The small molecule below binds the protein below.
Small molecule (SMILES): CC[C@H](C)[C@H](NC(=O)CNC(=O)[C@@H]1CCCN1C(=O)CNC(=O)[C@H](CO)NC(=O)[C@@H](NC(=O)[C@@H](N)Cc1ccc(O)cc1)[C@@H](C)O)C(=O)N[C@@H](CCCN=C(N)N)C(=O)N[C@H](C=O)Cc1ccc(O)cc1

Sequence of chain 1.G:
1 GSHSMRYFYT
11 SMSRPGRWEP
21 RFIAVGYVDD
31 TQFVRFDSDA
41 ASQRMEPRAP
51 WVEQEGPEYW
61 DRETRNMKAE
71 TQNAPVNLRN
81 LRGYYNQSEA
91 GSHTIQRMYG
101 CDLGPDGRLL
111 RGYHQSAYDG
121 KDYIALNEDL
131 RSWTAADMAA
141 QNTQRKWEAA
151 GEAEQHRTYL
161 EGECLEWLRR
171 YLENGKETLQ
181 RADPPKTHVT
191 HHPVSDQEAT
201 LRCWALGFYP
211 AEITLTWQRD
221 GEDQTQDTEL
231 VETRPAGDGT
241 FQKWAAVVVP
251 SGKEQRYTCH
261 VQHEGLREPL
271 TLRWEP

Binding-site contacts:
Ligand atom CD1 contacts residue GLU63 of chain 1.G at 2.9 Å.
Ligand atom C contacts residue LYS146 of chain 1.G at 3.2 Å.
Ligand atom CA contacts residue GLU70 of chain 1.G at 3.4 Å.
Ligand atom O contacts residue TYR159 of chain 1.G at 2.4 Å (h-bond).
Ligand atom CB contacts residue ASN66 of chain 1.G at 3.3 Å.
Ligand atom O contacts residue TRP147 of chain 1.G at 3.4 Å (h-bond).
Ligand atom CB contacts residue TYR159 of chain 1.G at 3.4 Å (hydrophobic).
Ligand atom O contacts residue ASN66 of chain 1.G at 2.8 Å (h-bond).
Ligand atom O contacts residue THR143 of chain 1.G at 2.9 Å (h-bond).
Ligand atom CB contacts residue GLU63 of chain 1.G at 3.2 Å.
Ligand atom CA contacts residue ASN77 of chain 1.G at 3.5 Å.
Ligand atom CG1 contacts residue GLU152 of chain 1.G at 3.1 Å.
Ligand atom C contacts residue TYR159 of chain 1.G at 3.4 Å (hydrophobic).
Ligand atom CG contacts residue ALA69 of chain 1.G at 3.5 Å (hydrophobic).
Ligand atom O contacts residue TRP147 of chain 1.G at 3.1 Å (h-bond).
Ligand atom OH contacts residue ARG62 of chain 1.G at 3.5 Å (salt-bridge).
Ligand atom CA contacts residue GLU152 of chain 1.G at 3.4 Å.
Ligand atom CE1 contacts residue ARG62 of chain 1.G at 3.1 Å.
Ligand atom O contacts residue TYR84 of chain 1.G at 2.7 Å (h-bond).
Ligand atom CE2 contacts residue GLU163 of chain 1.G at 2.8 Å.
Ligand atom OG1 contacts residue GLU63 of chain 1.G at 3.3 Å (salt-bridge).
Ligand atom CB contacts residue ASN77 of chain 1.G at 3.4 Å.
Ligand atom CD1 contacts residue ARG62 of chain 1.G at 3.2 Å.
Ligand atom O contacts residue LYS146 of chain 1.G at 3.2 Å (salt-bridge).
Ligand atom OH contacts residue SER116 of chain 1.G at 2.8 Å (h-bond).
Ligand atom N contacts residue ASN77 of chain 1.G at 3.0 Å (h-bond).
Ligand atom OH contacts residue GLU163 of chain 1.G at 2.4 Å (salt-bridge).
Ligand atom NE contacts residue ASN73 of chain 1.G at 3.4 Å (h-bond).
Ligand atom OG contacts residue TYR99 of chain 1.G at 3.4 Å.
Ligand atom CZ contacts residue GLU163 of chain 1.G at 3.0 Å.
Ligand atom CD1 contacts residue ASN77 of chain 1.G at 3.3 Å.
Ligand atom N contacts residue MET5 of chain 1.G at 3.4 Å.
Ligand atom N contacts residue TYR99 of chain 1.G at 3.2 Å (h-bond).
Ligand atom CB contacts residue LEU81 of chain 1.G at 3.5 Å (hydrophobic).
Ligand atom CZ contacts residue ARG62 of chain 1.G at 3.3 Å.
Ligand atom N contacts residue TRP167 of chain 1.G at 3.4 Å.
Ligand atom CA contacts residue GLU70 of chain 1.G at 3.3 Å.
Ligand atom O contacts residue ARG62 of chain 1.G at 2.9 Å (salt-bridge).
Ligand atom CG2 contacts residue ASN66 of chain 1.G at 2.3 Å.
Ligand atom O contacts residue TYR7 of chain 1.G at 3.0 Å.